A small-molecule ligand and the protein it binds are described below.
Small molecule (SMILES): Cc1cc(CCCOc2c(Cl)cc(C3=NCCO3)cc2Cl)on1

Sequence of chain 1.C:
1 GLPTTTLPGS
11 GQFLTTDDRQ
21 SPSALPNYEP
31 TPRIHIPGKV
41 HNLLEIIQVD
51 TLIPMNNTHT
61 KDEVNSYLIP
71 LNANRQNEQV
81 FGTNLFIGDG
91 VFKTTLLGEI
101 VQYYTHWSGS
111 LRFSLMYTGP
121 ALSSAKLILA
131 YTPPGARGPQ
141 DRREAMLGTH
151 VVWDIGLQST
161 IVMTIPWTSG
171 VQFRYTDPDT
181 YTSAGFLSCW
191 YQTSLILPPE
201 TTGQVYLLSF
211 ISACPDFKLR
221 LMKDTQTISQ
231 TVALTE

Sequence of chain 5.A:
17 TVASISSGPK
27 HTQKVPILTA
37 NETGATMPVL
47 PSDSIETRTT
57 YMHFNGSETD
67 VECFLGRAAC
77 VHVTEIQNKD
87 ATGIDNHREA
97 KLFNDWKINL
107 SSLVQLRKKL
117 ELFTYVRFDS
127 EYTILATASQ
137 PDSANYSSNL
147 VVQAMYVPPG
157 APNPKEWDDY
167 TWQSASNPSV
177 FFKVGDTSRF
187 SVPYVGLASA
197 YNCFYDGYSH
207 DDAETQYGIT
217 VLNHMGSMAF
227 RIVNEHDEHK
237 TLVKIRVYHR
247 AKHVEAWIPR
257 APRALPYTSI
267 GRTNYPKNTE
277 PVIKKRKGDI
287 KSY

Sequence of chain 5.C:
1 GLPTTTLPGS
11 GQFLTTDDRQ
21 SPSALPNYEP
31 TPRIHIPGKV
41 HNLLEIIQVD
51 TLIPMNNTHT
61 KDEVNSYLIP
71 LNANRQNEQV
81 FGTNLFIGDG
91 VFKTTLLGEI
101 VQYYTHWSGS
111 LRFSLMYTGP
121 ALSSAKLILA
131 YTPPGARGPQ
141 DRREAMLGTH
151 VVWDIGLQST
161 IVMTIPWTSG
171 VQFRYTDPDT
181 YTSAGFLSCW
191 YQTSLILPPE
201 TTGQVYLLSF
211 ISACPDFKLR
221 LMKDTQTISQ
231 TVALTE

Binding-site contacts:
Ligand atom CL1 contacts residue TYR152 of chain 5.A at 3.9 Å.
Ligand atom O1 contacts residue ILE104 of chain 5.A at 3.4 Å.
Ligand atom C2A contacts residue PHE186 of chain 5.A at 3.8 Å (hydrophobic).
Ligand atom C5A contacts residue ALA150 of chain 5.A at 3.5 Å (hydrophobic).
Ligand atom CL1 contacts residue LEU25 of chain 5.C at 3.7 Å.
Ligand atom N2 contacts residue MET221 of chain 5.A at 3.5 Å (h-bond).
Ligand atom N3A contacts residue ALA24 of chain 5.C at 3.8 Å.
Ligand atom C3B contacts residue MET224 of chain 5.A at 3.6 Å (hydrophobic).
Ligand atom C4A contacts residue SER175 of chain 5.A at 3.8 Å.
Ligand atom C4 contacts residue LEU106 of chain 5.A at 3.9 Å (hydrophobic).
Ligand atom C2C contacts residue VAL191 of chain 5.A at 4.0 Å (hydrophobic).
Ligand atom C3B contacts residue PHE186 of chain 5.A at 3.9 Å (hydrophobic).
Ligand atom N3A contacts residue PRO174 of chain 5.A at 3.3 Å (h-bond).
Ligand atom CL2 contacts residue ILE104 of chain 5.A at 3.5 Å.
Ligand atom O1A contacts residue PHE186 of chain 5.A at 3.4 Å.
Ligand atom CL2 contacts residue MET224 of chain 5.A at 3.4 Å.
Ligand atom C31 contacts residue LEU106 of chain 5.A at 4.0 Å (hydrophobic).
Ligand atom C5A contacts residue PHE186 of chain 5.A at 4.0 Å (hydrophobic).
Ligand atom C4B contacts residue PHE186 of chain 5.A at 3.9 Å (hydrophobic).
Ligand atom O1B contacts residue VAL188 of chain 5.A at 3.7 Å.
Ligand atom C4B contacts residue TYR152 of chain 5.A at 3.6 Å (hydrophobic).
Ligand atom O1 contacts residue MET221 of chain 5.A at 3.5 Å (h-bond).
Ligand atom CL1 contacts residue VAL188 of chain 5.A at 3.7 Å.
Ligand atom C1B contacts residue VAL188 of chain 5.A at 4.0 Å (hydrophobic).
Ligand atom C4A contacts residue ALA150 of chain 5.A at 4.0 Å (hydrophobic).
Ligand atom O1A contacts residue MET224 of chain 5.A at 3.5 Å (h-bond).
Ligand atom C5 contacts residue TYR128 of chain 5.A at 3.8 Å (hydrophobic).
Ligand atom N3A contacts residue TYR152 of chain 5.A at 4.0 Å.
Ligand atom C2B contacts residue TYR128 of chain 5.A at 3.9 Å (hydrophobic).
Ligand atom C6B contacts residue TYR152 of chain 5.A at 3.9 Å (hydrophobic).
Ligand atom C2A contacts residue TYR152 of chain 5.A at 3.8 Å (hydrophobic).
Ligand atom CL2 contacts residue TYR128 of chain 5.A at 3.2 Å.
Ligand atom C3C contacts residue ILE104 of chain 5.A at 3.7 Å (hydrophobic).
Ligand atom C1C contacts residue TYR128 of chain 5.A at 3.3 Å (hydrophobic).
Ligand atom C3 contacts residue LEU106 of chain 5.A at 3.8 Å (hydrophobic).
Ligand atom C5B contacts residue TYR152 of chain 5.A at 3.7 Å (hydrophobic).
Ligand atom C5A contacts residue VAL176 of chain 5.A at 3.5 Å (hydrophobic).
Ligand atom C3C contacts residue TYR152 of chain 5.A at 3.8 Å (hydrophobic).
Ligand atom C4A contacts residue PRO174 of chain 5.A at 3.0 Å (hydrophobic).
Ligand atom C2B contacts residue MET224 of chain 5.A at 4.0 Å (hydrophobic).